Sequence of chain 3.A:
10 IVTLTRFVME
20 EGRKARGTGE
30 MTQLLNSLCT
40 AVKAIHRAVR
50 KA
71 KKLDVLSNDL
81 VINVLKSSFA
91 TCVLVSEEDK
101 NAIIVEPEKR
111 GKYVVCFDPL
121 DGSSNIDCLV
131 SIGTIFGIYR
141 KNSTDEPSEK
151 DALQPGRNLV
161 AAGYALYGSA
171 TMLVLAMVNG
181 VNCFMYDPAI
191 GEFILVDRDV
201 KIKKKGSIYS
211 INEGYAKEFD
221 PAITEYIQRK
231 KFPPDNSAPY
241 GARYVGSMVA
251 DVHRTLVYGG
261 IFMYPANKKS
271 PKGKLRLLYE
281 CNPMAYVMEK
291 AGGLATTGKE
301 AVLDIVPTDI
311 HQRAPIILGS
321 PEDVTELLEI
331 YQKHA

This protein binds this small molecule.
Small molecule (SMILES): O=P(O)(O)OC[C@H]1O[C@@](CO)(OP(=O)(O)O)[C@@H](O)[C@@H]1O

Sequence of chain 4.A:
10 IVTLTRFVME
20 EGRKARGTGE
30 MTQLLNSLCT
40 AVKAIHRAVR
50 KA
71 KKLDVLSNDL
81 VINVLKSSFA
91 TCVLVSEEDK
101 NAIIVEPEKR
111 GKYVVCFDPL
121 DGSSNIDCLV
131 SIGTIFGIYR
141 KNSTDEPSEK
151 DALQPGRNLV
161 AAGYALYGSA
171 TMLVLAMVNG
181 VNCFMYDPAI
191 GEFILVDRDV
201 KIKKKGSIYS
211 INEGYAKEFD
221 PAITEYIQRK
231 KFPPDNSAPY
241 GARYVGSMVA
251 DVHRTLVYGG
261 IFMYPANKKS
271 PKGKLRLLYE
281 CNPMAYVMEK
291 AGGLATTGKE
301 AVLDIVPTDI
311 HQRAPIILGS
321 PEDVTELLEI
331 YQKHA

Binding-site contacts:
Ligand atom O2P contacts residue LYS274 of chain 3.A at 3.4 Å (salt-bridge).
Ligand atom C4 contacts residue GLY246 of chain 3.A at 3.0 Å.
Ligand atom O4 contacts residue MET248 of chain 3.A at 3.2 Å (h-bond).
Ligand atom C4 contacts residue MET248 of chain 3.A at 3.5 Å (hydrophobic).
Ligand atom C1 contacts residue ASP121 of chain 3.A at 3.0 Å.
Ligand atom P1 contacts residue SER123 of chain 3.A at 3.5 Å.
Ligand atom O4P contacts residue LYS274 of chain 3.A at 3.6 Å (salt-bridge).
Ligand atom O5P contacts residue ARG243 of chain 4.A at 3.4 Å (salt-bridge).
Ligand atom O1P contacts residue SER123 of chain 3.A at 3.0 Å (h-bond).
Ligand atom O6P contacts residue ARG243 of chain 4.A at 3.0 Å (salt-bridge).
Ligand atom O6 contacts residue LYS274 of chain 3.A at 2.8 Å (salt-bridge).
Ligand atom O4P contacts residue ASN212 of chain 3.A at 3.4 Å (h-bond).
Ligand atom C2 contacts residue ASP121 of chain 3.A at 3.6 Å.
Ligand atom O3 contacts residue MET248 of chain 3.A at 2.5 Å (h-bond).
Ligand atom C3 contacts residue MET248 of chain 3.A at 3.3 Å (hydrophobic).
Ligand atom O5P contacts residue LYS274 of chain 3.A at 3.4 Å (salt-bridge).
Ligand atom O4P contacts residue TYR215 of chain 3.A at 3.1 Å (h-bond).
Ligand atom C3 contacts residue ASP121 of chain 3.A at 3.3 Å.
Ligand atom O6 contacts residue TYR264 of chain 3.A at 3.3 Å.
Ligand atom O3 contacts residue GLY246 of chain 3.A at 3.5 Å (h-bond).
Ligand atom P2 contacts residue LYS274 of chain 3.A at 3.5 Å.
Ligand atom O1 contacts residue ASP121 of chain 3.A at 3.0 Å (salt-bridge).
Ligand atom O3 contacts residue ASP121 of chain 3.A at 2.4 Å (salt-bridge).
Ligand atom O6P contacts residue ASN212 of chain 3.A at 3.4 Å (h-bond).
Ligand atom C1 contacts residue GLU280 of chain 3.A at 2.6 Å.
Ligand atom C1 contacts residue MG1 of chain 3.C at 3.4 Å.
Ligand atom C6 contacts residue GLY246 of chain 3.A at 3.5 Å.
Ligand atom O5 contacts residue LYS274 of chain 3.A at 3.3 Å.
Ligand atom O6P contacts residue TYR244 of chain 3.A at 2.7 Å (h-bond).
Ligand atom O1 contacts residue MG1 of chain 3.C at 2.3 Å.
Ligand atom O3 contacts residue SER247 of chain 3.A at 3.3 Å.
Ligand atom O2 contacts residue GLY122 of chain 3.A at 3.5 Å.
Ligand atom O1 contacts residue ARG276 of chain 3.A at 3.2 Å (salt-bridge).
Ligand atom O1 contacts residue GLU280 of chain 3.A at 2.7 Å (salt-bridge).
Ligand atom O1P contacts residue MG1 of chain 3.C at 3.4 Å.
Ligand atom O1P contacts residue GLY122 of chain 3.A at 3.5 Å (h-bond).
Ligand atom O4P contacts residue TYR264 of chain 3.A at 2.6 Å (h-bond).
Ligand atom O3P contacts residue SER123 of chain 3.A at 3.0 Å (h-bond).
Ligand atom O3P contacts residue GLY122 of chain 3.A at 3.4 Å.
Ligand atom O3P contacts residue SER124 of chain 3.A at 3.0 Å (h-bond).